Binding-site contacts:
Ligand atom O6 contacts residue LEU65 of chain 1.A at 3.7 Å.
Ligand atom C1 contacts residue THR107 of chain 1.A at 4.0 Å.
Ligand atom O5 contacts residue LEU65 of chain 1.A at 3.9 Å.
Ligand atom O6 contacts residue SER64 of chain 1.A at 2.5 Å (h-bond).
Ligand atom O1 contacts residue THR107 of chain 1.A at 3.9 Å.
Ligand atom O2 contacts residue GLU144 of chain 1.A at 3.1 Å (salt-bridge).
Ligand atom O3 contacts residue GLU238 of chain 1.A at 3.5 Å (salt-bridge).
Ligand atom O2 contacts residue GLU238 of chain 1.A at 3.0 Å (salt-bridge).
Ligand atom O4 contacts residue GLU238 of chain 1.A at 3.0 Å (salt-bridge).
Ligand atom O2 contacts residue MG1 of chain 1.F at 2.1 Å.
Ligand atom O5 contacts residue GLY101 of chain 1.A at 3.9 Å.
Ligand atom C2 contacts residue HIS180 of chain 1.A at 3.7 Å.
Ligand atom O2 contacts residue ARG209 of chain 1.A at 2.7 Å (salt-bridge).
Ligand atom C3 contacts residue GLU144 of chain 1.A at 3.3 Å.
Ligand atom O2 contacts residue HIS180 of chain 1.A at 3.2 Å (h-bond).
Ligand atom O3 contacts residue MG1 of chain 1.F at 2.3 Å.
Ligand atom C2 contacts residue GLU144 of chain 1.A at 3.7 Å.
Ligand atom C3 contacts residue MG1 of chain 1.F at 3.2 Å.
Ligand atom O6 contacts residue HIS7 of chain 1.A at 3.7 Å.
Ligand atom C6 contacts residue SER64 of chain 1.A at 3.1 Å.
Ligand atom C6 contacts residue GLU36 of chain 1.A at 4.0 Å.
Ligand atom C1 contacts residue ARG209 of chain 1.A at 3.6 Å.
Ligand atom C2 contacts residue MG1 of chain 1.F at 2.9 Å.
Ligand atom O5 contacts residue VAL66 of chain 1.A at 3.9 Å.
Ligand atom O1 contacts residue HIS180 of chain 1.A at 2.8 Å (h-bond).
Ligand atom C4 contacts residue MG1 of chain 1.F at 4.0 Å.
Ligand atom C3 contacts residue GLU238 of chain 1.A at 3.7 Å.
Ligand atom C2 contacts residue ARG209 of chain 1.A at 3.5 Å.
Ligand atom C1 contacts residue HIS180 of chain 1.A at 3.7 Å.
Ligand atom O2 contacts residue ASP177 of chain 1.A at 2.9 Å (salt-bridge).
Ligand atom C4 contacts residue GLU238 of chain 1.A at 3.1 Å.
Ligand atom C6 contacts residue HIS7 of chain 1.A at 3.2 Å.
Ligand atom O3 contacts residue GLU144 of chain 1.A at 2.3 Å (salt-bridge).
Ligand atom C2 contacts residue GLU238 of chain 1.A at 3.7 Å.
Ligand atom O1 contacts residue VAL146 of chain 1.A at 3.7 Å.
Ligand atom O1 contacts residue GLU150 of chain 1.A at 2.3 Å (salt-bridge).
Ligand atom O1 contacts residue ARG209 of chain 1.A at 3.8 Å.
Ligand atom O3 contacts residue HIS203 of chain 1.A at 3.0 Å.
Ligand atom C1 contacts residue GLU150 of chain 1.A at 3.4 Å.
Ligand atom O5 contacts residue GLU144 of chain 1.A at 3.7 Å.

Sequence of chain 1.A:
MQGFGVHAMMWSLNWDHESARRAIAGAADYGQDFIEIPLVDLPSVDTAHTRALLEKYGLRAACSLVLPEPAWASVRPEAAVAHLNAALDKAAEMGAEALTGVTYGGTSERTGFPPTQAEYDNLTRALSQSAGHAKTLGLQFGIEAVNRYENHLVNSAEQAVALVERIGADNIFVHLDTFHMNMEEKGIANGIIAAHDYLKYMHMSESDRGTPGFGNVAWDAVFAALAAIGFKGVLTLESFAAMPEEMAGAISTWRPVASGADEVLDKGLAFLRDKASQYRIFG

A small-molecule ligand and the protein it binds are described below.
Small molecule (SMILES): O=C(CO)[C@H](O)[C@H](O)[C@H](O)CO